Sequence of chain 1.B:
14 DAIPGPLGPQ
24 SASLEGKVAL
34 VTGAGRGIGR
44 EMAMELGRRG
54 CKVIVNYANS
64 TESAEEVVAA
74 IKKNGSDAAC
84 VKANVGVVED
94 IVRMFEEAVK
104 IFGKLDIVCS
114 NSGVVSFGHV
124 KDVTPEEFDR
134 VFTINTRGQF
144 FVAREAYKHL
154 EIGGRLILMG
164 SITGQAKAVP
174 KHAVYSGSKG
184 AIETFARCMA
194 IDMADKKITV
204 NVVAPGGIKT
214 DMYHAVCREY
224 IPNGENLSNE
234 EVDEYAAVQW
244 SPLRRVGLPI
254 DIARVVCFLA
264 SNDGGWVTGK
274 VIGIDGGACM

The protein below binds the small molecule below.
Small molecule (SMILES): Cc1cccc2sc3[nH+]ncn3c12

Binding-site contacts:
Ligand atom C6 contacts residue TYR223 of chain 1.B at 3.6 Å (hydrophobic).
Ligand atom C3 contacts residue TYR223 of chain 1.B at 3.8 Å (hydrophobic).
Ligand atom N3 contacts residue NDP1 of chain 1.E at 3.5 Å.
Ligand atom C9 contacts residue MET215 of chain 1.B at 3.9 Å (hydrophobic).
Ligand atom C5 contacts residue TRP243 of chain 1.B at 4.0 Å (hydrophobic).
Ligand atom C7 contacts residue NDP1 of chain 1.E at 3.7 Å.
Ligand atom N3 contacts residue TYR223 of chain 1.B at 3.7 Å.
Ligand atom C8 contacts residue TYR223 of chain 1.B at 3.5 Å (hydrophobic).
Ligand atom N3 contacts residue TYR178 of chain 1.B at 3.7 Å.
Ligand atom N2 contacts residue SER164 of chain 1.B at 3.4 Å (h-bond).
Ligand atom N2 contacts residue TYR178 of chain 1.B at 2.7 Å (h-bond).
Ligand atom S contacts residue TYR223 of chain 1.B at 3.9 Å.
Ligand atom C7 contacts residue TYR223 of chain 1.B at 3.3 Å (hydrophobic).
Ligand atom C4 contacts residue GLY210 of chain 1.B at 3.9 Å.
Ligand atom N2 contacts residue TYR223 of chain 1.B at 3.7 Å.
Ligand atom C1 contacts residue TYR223 of chain 1.B at 3.6 Å (hydrophobic).
Ligand atom S contacts residue ILE165 of chain 1.B at 3.4 Å.
Ligand atom C1 contacts residue NDP1 of chain 1.E at 3.3 Å.
Ligand atom C9 contacts residue TYR223 of chain 1.B at 3.4 Å (hydrophobic).
Ligand atom C5 contacts residue GLY210 of chain 1.B at 3.5 Å.
Ligand atom C2 contacts residue MET215 of chain 1.B at 3.7 Å (hydrophobic).
Ligand atom C4 contacts residue TYR223 of chain 1.B at 3.8 Å (hydrophobic).
Ligand atom C2 contacts residue NDP1 of chain 1.E at 3.3 Å.
Ligand atom C7 contacts residue SER164 of chain 1.B at 3.7 Å.
Ligand atom N3 contacts residue THR166 of chain 1.B at 3.8 Å.
Ligand atom C2 contacts residue TYR216 of chain 1.B at 3.9 Å (hydrophobic).
Ligand atom C3 contacts residue TYR216 of chain 1.B at 3.8 Å (hydrophobic).
Ligand atom C8 contacts residue NDP1 of chain 1.E at 3.4 Å.
Ligand atom N1 contacts residue NDP1 of chain 1.E at 3.5 Å (h-bond).
Ligand atom N3 contacts residue SER164 of chain 1.B at 2.6 Å (h-bond).
Ligand atom N2 contacts residue NDP1 of chain 1.E at 3.4 Å.
Ligand atom C9 contacts residue TYR178 of chain 1.B at 3.6 Å (hydrophobic).
Ligand atom C3 contacts residue CYS220 of chain 1.B at 3.9 Å (hydrophobic).
Ligand atom C4 contacts residue TRP243 of chain 1.B at 3.7 Å (hydrophobic).
Ligand atom N1 contacts residue TYR223 of chain 1.B at 3.2 Å (h-bond).
Ligand atom S contacts residue GLY210 of chain 1.B at 3.8 Å.
Ligand atom C5 contacts residue TYR223 of chain 1.B at 4.0 Å (hydrophobic).
Ligand atom C9 contacts residue NDP1 of chain 1.E at 3.5 Å.
Ligand atom C6 contacts residue GLY210 of chain 1.B at 3.6 Å.
Ligand atom C2 contacts residue VAL219 of chain 1.B at 3.8 Å (hydrophobic).